Sequence of chain 1.A:
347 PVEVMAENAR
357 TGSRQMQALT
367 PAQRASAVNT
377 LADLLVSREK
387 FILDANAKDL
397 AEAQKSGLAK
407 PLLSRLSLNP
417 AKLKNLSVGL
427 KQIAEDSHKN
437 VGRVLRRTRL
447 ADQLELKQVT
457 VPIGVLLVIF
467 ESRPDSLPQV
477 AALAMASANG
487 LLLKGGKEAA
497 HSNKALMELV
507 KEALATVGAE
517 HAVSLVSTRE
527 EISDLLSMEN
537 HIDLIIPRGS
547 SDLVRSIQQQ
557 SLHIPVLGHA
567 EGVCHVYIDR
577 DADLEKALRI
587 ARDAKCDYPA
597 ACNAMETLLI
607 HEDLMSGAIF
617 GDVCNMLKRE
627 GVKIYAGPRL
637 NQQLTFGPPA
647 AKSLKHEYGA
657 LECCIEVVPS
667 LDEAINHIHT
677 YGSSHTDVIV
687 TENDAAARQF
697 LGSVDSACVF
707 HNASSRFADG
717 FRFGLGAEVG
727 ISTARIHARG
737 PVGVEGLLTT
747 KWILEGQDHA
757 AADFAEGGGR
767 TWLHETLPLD

Binding-site contacts:
Ligand atom C contacts residue ASP715 of chain 1.A at 3.7 Å.
Ligand atom CG contacts residue ASP715 of chain 1.A at 4.2 Å.
Ligand atom OE1 contacts residue ASN599 of chain 1.A at 3.5 Å (h-bond).
Ligand atom OE2 contacts residue ASP715 of chain 1.A at 2.8 Å (salt-bridge).
Ligand atom CB contacts residue ASP715 of chain 1.A at 3.4 Å.
Ligand atom CD contacts residue ASP715 of chain 1.A at 3.6 Å.
Ligand atom OE1 contacts residue ALA597 of chain 1.A at 4.5 Å.
Ligand atom O contacts residue ASP715 of chain 1.A at 2.9 Å (salt-bridge).
Ligand atom CD contacts residue ARG712 of chain 1.A at 3.3 Å.
Ligand atom O contacts residue PHE717 of chain 1.A at 4.4 Å.
Ligand atom O contacts residue ARG718 of chain 1.A at 4.0 Å.
Ligand atom OE1 contacts residue ARG712 of chain 1.A at 2.8 Å (salt-bridge).
Ligand atom PA contacts residue ASP715 of chain 1.A at 4.0 Å.
Ligand atom OA3 contacts residue GLU724 of chain 1.A at 3.7 Å.
Ligand atom CG contacts residue ARG712 of chain 1.A at 3.3 Å.
Ligand atom OA1 contacts residue CYS598 of chain 1.A at 3.8 Å.
Ligand atom OE1 contacts residue ASP715 of chain 1.A at 3.7 Å.
Ligand atom CB contacts residue ARG718 of chain 1.A at 4.3 Å.
Ligand atom OA3 contacts residue ASP715 of chain 1.A at 4.0 Å.
Ligand atom CA contacts residue ASP715 of chain 1.A at 3.8 Å.
Ligand atom OA2 contacts residue ARG411 of chain 1.A at 4.2 Å.
Ligand atom CB contacts residue ARG712 of chain 1.A at 3.9 Å.

This protein binds this small molecule.
Small molecule (SMILES): N[C@H](CCC(=O)OP(=O)(O)O)C(=O)O